Binding-site contacts:
Ligand atom O7 contacts residue ASN70 of chain 40.B at 3.5 Å (h-bond).
Ligand atom C7 contacts residue PRO31 of chain 40.B at 3.2 Å (hydrophobic).
Ligand atom C2 contacts residue ASN70 of chain 40.B at 2.5 Å.
Ligand atom C6 contacts residue ARG33 of chain 40.B at 3.7 Å.
Ligand atom C5 contacts residue ARG33 of chain 40.B at 3.9 Å.
Ligand atom O5 contacts residue ARG33 of chain 40.B at 4.3 Å.
Ligand atom N2 contacts residue ASN70 of chain 40.B at 2.9 Å (h-bond).
Ligand atom O3 contacts residue PRO31 of chain 40.B at 4.2 Å.
Ligand atom C4 contacts residue ASN70 of chain 40.B at 4.2 Å.
Ligand atom C8 contacts residue ASN70 of chain 40.B at 3.9 Å.
Ligand atom C5 contacts residue ASN70 of chain 40.B at 3.7 Å.
Ligand atom O6 contacts residue ARG33 of chain 40.B at 3.0 Å (salt-bridge).
Ligand atom C3 contacts residue PRO31 of chain 40.B at 4.1 Å (hydrophobic).
Ligand atom O7 contacts residue PRO31 of chain 40.B at 3.0 Å (h-bond).
Ligand atom C1 contacts residue ARG33 of chain 40.B at 4.1 Å.
Ligand atom N2 contacts residue ASN32 of chain 40.B at 4.2 Å.
Ligand atom N2 contacts residue PRO31 of chain 40.B at 2.8 Å (h-bond).
Ligand atom O7 contacts residue SER71 of chain 40.B at 4.4 Å.
Ligand atom C1 contacts residue ASN70 of chain 40.B at 1.4 Å.
Ligand atom O5 contacts residue ASN70 of chain 40.B at 2.4 Å (h-bond).
Ligand atom C7 contacts residue ASN70 of chain 40.B at 3.4 Å.
Ligand atom C2 contacts residue PRO31 of chain 40.B at 4.0 Å (hydrophobic).
Ligand atom C3 contacts residue ASN70 of chain 40.B at 3.8 Å.

Sequence of chain 40.B:
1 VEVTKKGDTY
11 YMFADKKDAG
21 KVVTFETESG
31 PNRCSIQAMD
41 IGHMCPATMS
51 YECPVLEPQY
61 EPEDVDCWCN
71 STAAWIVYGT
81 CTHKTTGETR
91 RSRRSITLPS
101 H

The protein below binds the small molecule below.
Small molecule (SMILES): CC(=O)N[C@@H]1[C@@H](O)[C@H](O)[C@@H](CO)O[C@H]1O